The small molecule below binds the protein below.
Small molecule (SMILES): O=C(O)c1ccc(Oc2cccc(O)c2)cc1

Binding-site contacts:
Ligand atom C06 contacts residue ALA82 of chain 1.B at 4.3 Å (hydrophobic).
Ligand atom O07 contacts residue GLN81 of chain 1.B at 4.2 Å.
Ligand atom O16 contacts residue GLU89 of chain 1.B at 4.2 Å.
Ligand atom C13 contacts residue ARG29 of chain 1.B at 4.0 Å.
Ligand atom C10 contacts residue ARG29 of chain 1.B at 4.0 Å.
Ligand atom O15 contacts residue ARG29 of chain 1.B at 4.2 Å.
Ligand atom O16 contacts residue ALA82 of chain 1.B at 3.7 Å.
Ligand atom C11 contacts residue ARG29 of chain 1.B at 3.9 Å.
Ligand atom C09 contacts residue MET83 of chain 1.B at 4.2 Å (hydrophobic).
Ligand atom C12 contacts residue ARG29 of chain 1.B at 4.2 Å.
Ligand atom C05 contacts residue GLN81 of chain 1.B at 3.4 Å.
Ligand atom O16 contacts residue MET83 of chain 1.B at 3.2 Å.
Ligand atom C05 contacts residue LEU30 of chain 1.B at 4.2 Å (hydrophobic).
Ligand atom O17 contacts residue ARG29 of chain 1.B at 4.4 Å.
Ligand atom O07 contacts residue ARG29 of chain 1.B at 3.8 Å.
Ligand atom O07 contacts residue LEU30 of chain 1.B at 3.2 Å.
Ligand atom C04 contacts residue ARG29 of chain 1.B at 4.4 Å.
Ligand atom C06 contacts residue MET83 of chain 1.B at 3.8 Å (hydrophobic).
Ligand atom C14 contacts residue ARG29 of chain 1.B at 4.1 Å.
Ligand atom C13 contacts residue LEU30 of chain 1.B at 3.8 Å (hydrophobic).
Ligand atom O16 contacts residue GLN81 of chain 1.B at 3.9 Å.
Ligand atom C02 contacts residue GLU31 of chain 1.B at 4.2 Å.
Ligand atom C05 contacts residue MET83 of chain 1.B at 3.9 Å (hydrophobic).
Ligand atom C01 contacts residue GLN81 of chain 1.B at 4.0 Å.
Ligand atom O07 contacts residue GLU31 of chain 1.B at 3.5 Å.
Ligand atom C04 contacts residue GLU31 of chain 1.B at 3.9 Å.
Ligand atom C04 contacts residue GLN81 of chain 1.B at 3.9 Å.
Ligand atom C08 contacts residue LEU30 of chain 1.B at 3.7 Å (hydrophobic).
Ligand atom C05 contacts residue ALA82 of chain 1.B at 4.3 Å (hydrophobic).
Ligand atom C05 contacts residue ARG29 of chain 1.B at 3.7 Å.
Ligand atom C04 contacts residue LEU30 of chain 1.B at 4.1 Å (hydrophobic).
Ligand atom C08 contacts residue ARG29 of chain 1.B at 3.8 Å.
Ligand atom C03 contacts residue GLU31 of chain 1.B at 3.8 Å.
Ligand atom C09 contacts residue ARG29 of chain 1.B at 4.0 Å.
Ligand atom C06 contacts residue GLN81 of chain 1.B at 3.9 Å.

Sequence of chain 1.B:
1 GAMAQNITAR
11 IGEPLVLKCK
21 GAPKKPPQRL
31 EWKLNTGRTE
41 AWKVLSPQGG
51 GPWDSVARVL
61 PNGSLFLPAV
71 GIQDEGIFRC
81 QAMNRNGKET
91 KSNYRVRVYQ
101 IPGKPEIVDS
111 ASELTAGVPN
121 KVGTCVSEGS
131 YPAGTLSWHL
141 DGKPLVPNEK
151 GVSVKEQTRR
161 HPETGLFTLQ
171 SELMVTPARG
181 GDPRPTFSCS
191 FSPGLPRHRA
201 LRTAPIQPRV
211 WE